Binding-site contacts:
Ligand atom C20 contacts residue GLY239 of chain 1.B at 3.4 Å.
Ligand atom C6 contacts residue TYR80 of chain 1.B at 3.6 Å (hydrophobic).
Ligand atom C18 contacts residue GLY22 of chain 1.B at 3.5 Å.
Ligand atom C12 contacts residue GLN82 of chain 1.B at 3.7 Å.
Ligand atom C19 contacts residue THR241 of chain 1.B at 3.4 Å.
Ligand atom C7 contacts residue ASP41 of chain 1.B at 3.1 Å.
Ligand atom N1 contacts residue ASP237 of chain 1.B at 2.5 Å (salt-bridge).
Ligand atom O1 contacts residue GLN21 of chain 1.B at 3.7 Å.
Ligand atom C18 contacts residue GLY239 of chain 1.B at 3.4 Å.
Ligand atom C7 contacts residue ILE127 of chain 1.B at 3.5 Å (hydrophobic).
Ligand atom C1 contacts residue GLN82 of chain 1.B at 3.6 Å.
Ligand atom C19 contacts residue GLY22 of chain 1.B at 3.7 Å.
Ligand atom C2 contacts residue ASP237 of chain 1.B at 3.3 Å.
Ligand atom N2 contacts residue GLY43 of chain 1.B at 3.7 Å.
Ligand atom C15 contacts residue GLY22 of chain 1.B at 3.8 Å.
Ligand atom C20 contacts residue GLN82 of chain 1.B at 3.6 Å.
Ligand atom N2 contacts residue ASP41 of chain 1.B at 2.8 Å (salt-bridge).
Ligand atom C18 contacts residue SER238 of chain 1.B at 3.2 Å.
Ligand atom C13 contacts residue TYR80 of chain 1.B at 3.4 Å (hydrophobic).
Ligand atom C17 contacts residue GLY22 of chain 1.B at 3.5 Å.
Ligand atom O1 contacts residue THR241 of chain 1.B at 3.4 Å (h-bond).
Ligand atom O1 contacts residue SER19 of chain 1.B at 3.6 Å.
Ligand atom C6 contacts residue ASP41 of chain 1.B at 3.6 Å.
Ligand atom C2 contacts residue THR240 of chain 1.B at 3.8 Å.
Ligand atom O1 contacts residue GLY22 of chain 1.B at 3.6 Å.
Ligand atom C3 contacts residue ASP237 of chain 1.B at 3.4 Å.
Ligand atom N3 contacts residue GLY239 of chain 1.B at 3.1 Å (h-bond).
Ligand atom C11 contacts residue GLN82 of chain 1.B at 3.6 Å.
Ligand atom C19 contacts residue THR240 of chain 1.B at 3.5 Å.
Ligand atom C18 contacts residue THR240 of chain 1.B at 3.6 Å.
Ligand atom C17 contacts residue SER238 of chain 1.B at 3.7 Å.
Ligand atom C9 contacts residue GLY239 of chain 1.B at 3.7 Å.
Ligand atom N2 contacts residue GLY239 of chain 1.B at 3.7 Å.
Ligand atom C15 contacts residue GLN21 of chain 1.B at 3.6 Å.
Ligand atom C16 contacts residue GLN21 of chain 1.B at 3.5 Å.
Ligand atom C17 contacts residue GLY239 of chain 1.B at 3.1 Å.
Ligand atom C17 contacts residue LEU39 of chain 1.B at 3.7 Å (hydrophobic).
Ligand atom C15 contacts residue GLY239 of chain 1.B at 3.4 Å.
Ligand atom C19 contacts residue SER19 of chain 1.B at 3.1 Å.
Ligand atom N2 contacts residue ASP237 of chain 1.B at 3.0 Å (salt-bridge).

Sequence of chain 1.B:
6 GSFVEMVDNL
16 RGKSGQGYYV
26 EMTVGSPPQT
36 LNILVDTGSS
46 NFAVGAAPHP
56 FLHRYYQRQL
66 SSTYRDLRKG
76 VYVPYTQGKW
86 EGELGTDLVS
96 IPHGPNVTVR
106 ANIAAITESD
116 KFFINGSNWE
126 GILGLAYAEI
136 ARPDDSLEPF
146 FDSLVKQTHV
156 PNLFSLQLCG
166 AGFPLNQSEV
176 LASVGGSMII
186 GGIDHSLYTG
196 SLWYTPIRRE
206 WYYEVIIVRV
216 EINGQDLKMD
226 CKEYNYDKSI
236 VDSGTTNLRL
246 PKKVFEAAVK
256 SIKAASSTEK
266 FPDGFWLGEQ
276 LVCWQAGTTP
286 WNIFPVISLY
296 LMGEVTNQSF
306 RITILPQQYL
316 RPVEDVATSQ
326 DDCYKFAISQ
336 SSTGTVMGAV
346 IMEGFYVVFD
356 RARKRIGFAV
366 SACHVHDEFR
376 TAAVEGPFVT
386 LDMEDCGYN

A protein and the small-molecule ligand that binds it are described below.
Small molecule (SMILES): CN(Cc1cccc(CCc2cccnc2N)c1)Cc1ccco1